Sequence of chain 1.A:
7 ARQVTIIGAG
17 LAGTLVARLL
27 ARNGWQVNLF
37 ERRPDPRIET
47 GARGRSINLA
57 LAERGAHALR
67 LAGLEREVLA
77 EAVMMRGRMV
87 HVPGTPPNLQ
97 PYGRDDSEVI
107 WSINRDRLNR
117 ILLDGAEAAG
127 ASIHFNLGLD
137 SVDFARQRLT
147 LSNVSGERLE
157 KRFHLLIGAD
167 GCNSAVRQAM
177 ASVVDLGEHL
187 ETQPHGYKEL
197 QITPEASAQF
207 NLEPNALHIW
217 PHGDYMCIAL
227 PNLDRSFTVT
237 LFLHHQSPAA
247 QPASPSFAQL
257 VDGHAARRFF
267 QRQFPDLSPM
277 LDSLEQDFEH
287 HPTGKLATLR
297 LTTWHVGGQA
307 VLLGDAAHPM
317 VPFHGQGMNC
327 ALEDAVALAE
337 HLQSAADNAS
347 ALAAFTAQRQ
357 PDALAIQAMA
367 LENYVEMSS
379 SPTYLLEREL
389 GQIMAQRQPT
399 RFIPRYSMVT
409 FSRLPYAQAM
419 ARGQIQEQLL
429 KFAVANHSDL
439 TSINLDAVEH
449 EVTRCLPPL

This small molecule binds to this protein.
Small molecule (SMILES): C[C@@H](Oc1cc2oc(=O)n(CCC(=O)O)c2cc1Cl)c1ccccn1

Binding-site contacts:
Ligand atom O3 contacts residue ARG84 of chain 1.A at 2.8 Å (salt-bridge).
Ligand atom C13 contacts residue FAD1 of chain 1.C at 3.6 Å.
Ligand atom C2 contacts residue ILE224 of chain 1.A at 3.6 Å (hydrophobic).
Ligand atom C5 contacts residue HIS320 of chain 1.A at 3.7 Å.
Ligand atom C10 contacts residue PRO318 of chain 1.A at 3.6 Å (hydrophobic).
Ligand atom O2 contacts residue ILE106 of chain 1.A at 3.5 Å.
Ligand atom C6 contacts residue ASN369 of chain 1.A at 3.7 Å.
Ligand atom CL contacts residue PHE319 of chain 1.A at 3.7 Å.
Ligand atom C16 contacts residue PRO318 of chain 1.A at 3.3 Å (hydrophobic).
Ligand atom O4 contacts residue ASN369 of chain 1.A at 3.0 Å (h-bond).
Ligand atom C9 contacts residue GLY321 of chain 1.A at 3.6 Å.
Ligand atom C2 contacts residue PRO318 of chain 1.A at 3.5 Å (hydrophobic).
Ligand atom O3 contacts residue TYR98 of chain 1.A at 2.7 Å (h-bond).
Ligand atom C4 contacts residue GLY321 of chain 1.A at 3.5 Å.
Ligand atom C11 contacts residue PRO318 of chain 1.A at 3.2 Å (hydrophobic).
Ligand atom C6 contacts residue PHE319 of chain 1.A at 3.6 Å (hydrophobic).
Ligand atom O2 contacts residue TYR404 of chain 1.A at 3.0 Å (h-bond).
Ligand atom C3 contacts residue FAD1 of chain 1.C at 3.3 Å.
Ligand atom C12 contacts residue FAD1 of chain 1.C at 3.3 Å.
Ligand atom CL contacts residue PRO318 of chain 1.A at 3.6 Å.
Ligand atom C10 contacts residue PHE319 of chain 1.A at 3.4 Å (hydrophobic).
Ligand atom C8 contacts residue ARG84 of chain 1.A at 3.5 Å.
Ligand atom N1 contacts residue PRO318 of chain 1.A at 3.3 Å.
Ligand atom C contacts residue FAD1 of chain 1.C at 3.5 Å.
Ligand atom C16 contacts residue FAD1 of chain 1.C at 3.5 Å.
Ligand atom C1 contacts residue FAD1 of chain 1.C at 3.2 Å.
Ligand atom O1 contacts residue ALA56 of chain 1.A at 3.4 Å.
Ligand atom C7 contacts residue TYR98 of chain 1.A at 3.4 Å (hydrophobic).
Ligand atom C14 contacts residue THR236 of chain 1.A at 3.7 Å.
Ligand atom N1 contacts residue FAD1 of chain 1.C at 3.0 Å.
Ligand atom C15 contacts residue FAD1 of chain 1.C at 3.5 Å.
Ligand atom O4 contacts residue ARG84 of chain 1.A at 2.8 Å (salt-bridge).
Ligand atom N contacts residue HIS320 of chain 1.A at 3.7 Å.
Ligand atom O contacts residue ILE224 of chain 1.A at 3.2 Å.
Ligand atom O1 contacts residue GLY321 of chain 1.A at 3.4 Å.
Ligand atom O4 contacts residue MET373 of chain 1.A at 3.6 Å.
Ligand atom C8 contacts residue TYR98 of chain 1.A at 3.5 Å (hydrophobic).
Ligand atom C10 contacts residue MET373 of chain 1.A at 3.7 Å (hydrophobic).
Ligand atom C14 contacts residue FAD1 of chain 1.C at 3.7 Å.
Ligand atom CL contacts residue PHE238 of chain 1.A at 3.5 Å.